This protein binds this small molecule.
Small molecule (SMILES): O=c1[nH]cnc2c1ncn2[C@@H]1O[C@H](COP(=O)(O)O)[C@@H](O)[C@H]1O

Binding-site contacts:
Ligand atom O3P contacts residue SER237 of chain 1.B at 3.5 Å (h-bond).
Ligand atom O2P contacts residue GLY215 of chain 1.B at 2.8 Å (h-bond).
Ligand atom C2 contacts residue GLU290 of chain 1.B at 3.5 Å.
Ligand atom O3' contacts residue MET234 of chain 1.B at 3.5 Å (h-bond).
Ligand atom N7 contacts residue MET263 of chain 1.B at 2.9 Å (h-bond).
Ligand atom C4' contacts residue ASP213 of chain 1.B at 3.6 Å.
Ligand atom N3 contacts residue Q211 of chain 1.L at 3.4 Å.
Ligand atom N1 contacts residue GLU290 of chain 1.B at 2.8 Å (salt-bridge).
Ligand atom O6 contacts residue GLY264 of chain 1.B at 2.8 Å (h-bond).
Ligand atom C5 contacts residue Q211 of chain 1.L at 3.6 Å.
Ligand atom O6 contacts residue GLY291 of chain 1.B at 3.3 Å.
Ligand atom C3' contacts residue SER51 of chain 1.B at 3.7 Å.
Ligand atom N7 contacts residue ILE179 of chain 1.B at 3.6 Å.
Ligand atom C8 contacts residue MET53 of chain 1.B at 3.5 Å (hydrophobic).
Ligand atom N1 contacts residue Q211 of chain 1.L at 3.6 Å.
Ligand atom P contacts residue SER178 of chain 1.B at 3.6 Å.
Ligand atom O1P contacts residue SER237 of chain 1.B at 3.2 Å (h-bond).
Ligand atom O3' contacts residue ASP213 of chain 1.B at 2.6 Å (salt-bridge).
Ligand atom O2' contacts residue ASP213 of chain 1.B at 2.5 Å (salt-bridge).
Ligand atom C2 contacts residue CYS180 of chain 1.B at 3.4 Å (hydrophobic).
Ligand atom O1P contacts residue SER178 of chain 1.B at 2.8 Å (h-bond).
Ligand atom N3 contacts residue CYS180 of chain 1.B at 3.7 Å.
Ligand atom O5' contacts residue GLY177 of chain 1.B at 3.6 Å.
Ligand atom O3P contacts residue GLY236 of chain 1.B at 2.8 Å (h-bond).
Ligand atom C3' contacts residue ASP213 of chain 1.B at 3.5 Å.
Ligand atom O2P contacts residue SER178 of chain 1.B at 2.8 Å (h-bond).
Ligand atom O2P contacts residue GLY177 of chain 1.B at 3.5 Å.
Ligand atom C6 contacts residue GLY264 of chain 1.B at 3.5 Å.
Ligand atom O5' contacts residue GLY214 of chain 1.B at 3.4 Å.
Ligand atom C5 contacts residue MET263 of chain 1.B at 3.7 Å (hydrophobic).
Ligand atom C5 contacts residue ILE179 of chain 1.B at 3.5 Å (hydrophobic).
Ligand atom O6 contacts residue GLY262 of chain 1.B at 3.1 Å.
Ligand atom C2 contacts residue Q211 of chain 1.L at 3.2 Å.
Ligand atom C4 contacts residue ILE179 of chain 1.B at 3.7 Å (hydrophobic).
Ligand atom C4 contacts residue Q211 of chain 1.L at 3.6 Å.
Ligand atom O6 contacts residue MET263 of chain 1.B at 3.2 Å (h-bond).
Ligand atom O3' contacts residue SER51 of chain 1.B at 2.9 Å (h-bond).
Ligand atom O1P contacts residue TYR260 of chain 1.B at 2.5 Å (h-bond).
Ligand atom C5' contacts residue TYR260 of chain 1.B at 3.7 Å (hydrophobic).
Ligand atom N7 contacts residue GLY262 of chain 1.B at 3.4 Å.

Sequence of chain 1.B:
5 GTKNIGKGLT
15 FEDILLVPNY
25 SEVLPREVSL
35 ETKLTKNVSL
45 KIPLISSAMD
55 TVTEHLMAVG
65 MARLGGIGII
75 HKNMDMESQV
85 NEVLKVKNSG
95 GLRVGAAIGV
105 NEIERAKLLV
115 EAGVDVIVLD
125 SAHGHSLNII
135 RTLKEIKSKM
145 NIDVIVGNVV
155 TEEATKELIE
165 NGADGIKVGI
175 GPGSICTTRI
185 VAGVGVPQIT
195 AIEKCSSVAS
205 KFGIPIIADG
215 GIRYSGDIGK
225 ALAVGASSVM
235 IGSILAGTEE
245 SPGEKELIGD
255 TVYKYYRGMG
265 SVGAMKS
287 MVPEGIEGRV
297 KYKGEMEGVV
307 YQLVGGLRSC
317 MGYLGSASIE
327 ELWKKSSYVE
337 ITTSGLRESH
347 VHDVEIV